Binding-site contacts:
Ligand atom C1 contacts residue ASN389 of chain 1.A at 1.4 Å.
Ligand atom C8 contacts residue GLU423 of chain 1.A at 3.9 Å.
Ligand atom C2 contacts residue ASN389 of chain 1.A at 2.4 Å.
Ligand atom C8 contacts residue ASN389 of chain 1.A at 4.5 Å.
Ligand atom C7 contacts residue ASN389 of chain 1.A at 3.3 Å.
Ligand atom O6 contacts residue ARG388 of chain 1.A at 4.3 Å.
Ligand atom O7 contacts residue GLU423 of chain 1.A at 4.2 Å.
Ligand atom C7 contacts residue GLU423 of chain 1.A at 4.3 Å.
Ligand atom C4 contacts residue ASN389 of chain 1.A at 4.2 Å.
Ligand atom O5 contacts residue ASN389 of chain 1.A at 2.3 Å (h-bond).
Ligand atom O6 contacts residue GLN386 of chain 1.A at 3.0 Å (h-bond).
Ligand atom C3 contacts residue ASN389 of chain 1.A at 3.7 Å.
Ligand atom C1 contacts residue SER391 of chain 1.A at 4.4 Å.
Ligand atom C5 contacts residue ASN389 of chain 1.A at 3.6 Å.
Ligand atom N2 contacts residue ASN389 of chain 1.A at 2.8 Å (h-bond).
Ligand atom O7 contacts residue ASN389 of chain 1.A at 3.4 Å (h-bond).
Ligand atom C6 contacts residue GLN386 of chain 1.A at 4.1 Å.

Sequence of chain 1.A:
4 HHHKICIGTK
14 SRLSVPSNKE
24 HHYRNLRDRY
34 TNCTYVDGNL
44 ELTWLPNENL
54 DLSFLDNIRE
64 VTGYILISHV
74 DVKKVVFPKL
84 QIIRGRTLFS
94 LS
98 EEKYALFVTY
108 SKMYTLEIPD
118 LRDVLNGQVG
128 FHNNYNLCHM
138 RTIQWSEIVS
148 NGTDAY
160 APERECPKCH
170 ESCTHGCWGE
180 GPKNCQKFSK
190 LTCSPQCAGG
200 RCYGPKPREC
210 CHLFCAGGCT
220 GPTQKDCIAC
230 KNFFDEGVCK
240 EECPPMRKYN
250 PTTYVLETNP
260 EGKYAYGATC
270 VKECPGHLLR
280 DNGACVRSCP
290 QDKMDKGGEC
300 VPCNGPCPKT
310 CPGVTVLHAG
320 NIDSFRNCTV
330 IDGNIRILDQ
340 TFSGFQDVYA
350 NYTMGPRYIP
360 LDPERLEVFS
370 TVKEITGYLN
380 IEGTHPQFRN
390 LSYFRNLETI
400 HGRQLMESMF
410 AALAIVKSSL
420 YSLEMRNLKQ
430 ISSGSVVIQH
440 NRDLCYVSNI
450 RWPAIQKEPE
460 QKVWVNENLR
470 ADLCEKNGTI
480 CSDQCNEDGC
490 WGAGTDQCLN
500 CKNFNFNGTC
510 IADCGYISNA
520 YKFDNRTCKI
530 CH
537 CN

A small-molecule ligand and the protein it binds are described below.
Small molecule (SMILES): CC(=O)N[C@@H]1[C@@H](O)[C@H](O)[C@@H](CO)O[C@H]1O